Sequence of chain 2.B:
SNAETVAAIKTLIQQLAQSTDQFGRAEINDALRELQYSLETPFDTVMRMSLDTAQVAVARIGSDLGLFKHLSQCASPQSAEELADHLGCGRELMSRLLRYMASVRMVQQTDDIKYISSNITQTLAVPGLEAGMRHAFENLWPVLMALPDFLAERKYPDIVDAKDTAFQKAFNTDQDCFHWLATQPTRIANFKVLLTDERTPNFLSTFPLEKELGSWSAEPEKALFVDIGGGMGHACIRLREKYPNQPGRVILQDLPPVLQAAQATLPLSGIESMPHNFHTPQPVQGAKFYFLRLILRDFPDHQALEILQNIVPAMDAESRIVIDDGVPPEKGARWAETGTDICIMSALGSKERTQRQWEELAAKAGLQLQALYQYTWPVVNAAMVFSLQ

Binding-site contacts:
Ligand atom O16 contacts residue ARG313 of chain 2.A at 3.9 Å.
Ligand atom C04 contacts residue ILE360 of chain 2.A at 3.5 Å (hydrophobic).
Ligand atom C04 contacts residue ASP314 of chain 2.A at 3.8 Å.
Ligand atom N03 contacts residue ASP314 of chain 2.A at 2.7 Å (salt-bridge).
Ligand atom C13 contacts residue LEU197 of chain 2.A at 3.9 Å (hydrophobic).
Ligand atom C10 contacts residue LEU156 of chain 2.A at 3.8 Å (hydrophobic).
Ligand atom C12 contacts residue CYS193 of chain 2.A at 3.5 Å (hydrophobic).
Ligand atom C06 contacts residue HIS151 of chain 2.A at 3.8 Å.
Ligand atom N03 contacts residue ILE360 of chain 2.A at 3.7 Å.
Ligand atom C26 contacts residue ASP213 of chain 2.A at 3.8 Å.
Ligand atom C22 contacts residue MET63 of chain 2.B at 3.6 Å (hydrophobic).
Ligand atom O16 contacts residue THR356 of chain 2.A at 3.7 Å.
Ligand atom O07 contacts residue LEU156 of chain 2.A at 3.4 Å.
Ligand atom C13 contacts residue HIS151 of chain 2.A at 3.8 Å.
Ligand atom O09 contacts residue ILE360 of chain 2.A at 3.8 Å.
Ligand atom C24 contacts residue VAL62 of chain 2.B at 3.6 Å (hydrophobic).
Ligand atom O09 contacts residue ARG313 of chain 2.A at 2.8 Å.
Ligand atom C05 contacts residue EDO1 of chain 2.I at 3.8 Å.
Ligand atom C12 contacts residue HIS151 of chain 2.A at 3.7 Å.
Ligand atom C06 contacts residue EDO1 of chain 2.I at 3.8 Å.
Ligand atom C13 contacts residue PHE207 of chain 2.A at 3.6 Å (hydrophobic).
Ligand atom O09 contacts residue ASP314 of chain 2.A at 3.9 Å.
Ligand atom C04 contacts residue ARG313 of chain 2.A at 3.9 Å.
Ligand atom C10 contacts residue HIS151 of chain 2.A at 3.6 Å.
Ligand atom C26 contacts residue LEU145 of chain 2.A at 3.8 Å (hydrophobic).
Ligand atom C24 contacts residue PHE59 of chain 2.B at 3.7 Å (hydrophobic).
Ligand atom C11 contacts residue HIS151 of chain 2.A at 3.6 Å.
Ligand atom C21 contacts residue CYS359 of chain 2.A at 3.4 Å (hydrophobic).
Ligand atom C11 contacts residue ALA363 of chain 2.A at 3.8 Å (hydrophobic).
Ligand atom C02 contacts residue LEU364 of chain 2.A at 3.5 Å (hydrophobic).
Ligand atom C21 contacts residue LEU156 of chain 2.A at 3.9 Å (hydrophobic).
Ligand atom C05 contacts residue ILE360 of chain 2.A at 3.8 Å (hydrophobic).
Ligand atom C14 contacts residue HIS151 of chain 2.A at 3.8 Å.
Ligand atom O16 contacts residue GOL1 of chain 2.H at 3.4 Å (h-bond).
Ligand atom C02 contacts residue ASP314 of chain 2.A at 3.2 Å.
Ligand atom C08 contacts residue HIS151 of chain 2.A at 3.7 Å.
Ligand atom C15 contacts residue EDO1 of chain 2.I at 3.9 Å.
Ligand atom C01 contacts residue EDO1 of chain 2.I at 3.9 Å.
Ligand atom C20 contacts residue MET63 of chain 2.B at 3.9 Å (hydrophobic).
Ligand atom O07 contacts residue HIS151 of chain 2.A at 2.8 Å (h-bond).

Sequence of chain 2.A:
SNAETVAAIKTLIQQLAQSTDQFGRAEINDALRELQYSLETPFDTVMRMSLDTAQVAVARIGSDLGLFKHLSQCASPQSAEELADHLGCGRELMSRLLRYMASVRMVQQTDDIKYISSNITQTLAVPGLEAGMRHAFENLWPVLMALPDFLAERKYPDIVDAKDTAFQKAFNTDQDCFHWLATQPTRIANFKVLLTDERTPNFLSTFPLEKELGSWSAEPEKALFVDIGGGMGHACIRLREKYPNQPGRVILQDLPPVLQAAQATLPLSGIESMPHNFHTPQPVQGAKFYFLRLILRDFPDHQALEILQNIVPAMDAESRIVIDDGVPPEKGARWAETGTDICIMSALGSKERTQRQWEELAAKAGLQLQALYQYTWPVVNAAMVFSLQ

The small molecule below binds the protein below.
Small molecule (SMILES): C/C=C/C=C/CCC[C@H](C)C(=O)c1c(O)c(-c2ccccc2)c[nH]c1=O